Binding-site contacts:
Ligand atom O3 contacts residue ALA176 of chain 1.B at 4.1 Å.
Ligand atom C4 contacts residue GLU181 of chain 1.B at 3.6 Å.
Ligand atom C6 contacts residue PHE232 of chain 1.B at 4.1 Å (hydrophobic).
Ligand atom C6 contacts residue GLU181 of chain 1.B at 3.3 Å.
Ligand atom O5 contacts residue PHE232 of chain 1.B at 3.4 Å.
Ligand atom C2 contacts residue TRP225 of chain 1.B at 3.6 Å (hydrophobic).
Ligand atom O1 contacts residue GLY218 of chain 1.B at 4.3 Å.
Ligand atom O6 contacts residue VAL247 of chain 1.B at 3.2 Å.
Ligand atom O3 contacts residue PHE125 of chain 1.B at 3.5 Å.
Ligand atom O2 contacts residue VAL219 of chain 1.B at 3.7 Å.
Ligand atom O1 contacts residue HIS224 of chain 1.B at 3.0 Å (h-bond).
Ligand atom O1 contacts residue TRP225 of chain 1.B at 4.3 Å.
Ligand atom C1 contacts residue HIS224 of chain 1.B at 4.1 Å.
Ligand atom O3 contacts residue GLU181 of chain 1.B at 3.8 Å.
Ligand atom C1 contacts residue TYR187 of chain 1.B at 3.5 Å (hydrophobic).
Ligand atom O5 contacts residue VAL184 of chain 1.B at 4.0 Å.
Ligand atom C4 contacts residue GLN175 of chain 1.B at 3.2 Å.
Ligand atom O1 contacts residue SER174 of chain 1.B at 4.2 Å.
Ligand atom C5 contacts residue GLU181 of chain 1.B at 2.8 Å.
Ligand atom O4 contacts residue GLN175 of chain 1.B at 2.8 Å (h-bond).
Ligand atom O2 contacts residue GLN175 of chain 1.B at 3.6 Å.
Ligand atom O2 contacts residue GLY218 of chain 1.B at 3.2 Å (h-bond).
Ligand atom O3 contacts residue TYR187 of chain 1.B at 4.2 Å.
Ligand atom O4 contacts residue GLU181 of chain 1.B at 2.6 Å (salt-bridge).
Ligand atom O4 contacts residue ARG179 of chain 1.B at 3.6 Å.
Ligand atom O6 contacts residue GLN175 of chain 1.B at 4.1 Å.
Ligand atom O4 contacts residue ALA176 of chain 1.B at 4.1 Å.
Ligand atom O1 contacts residue TYR187 of chain 1.B at 3.6 Å.
Ligand atom C1 contacts residue PHE125 of chain 1.B at 4.4 Å (hydrophobic).
Ligand atom C5 contacts residue PHE232 of chain 1.B at 4.2 Å (hydrophobic).
Ligand atom O5 contacts residue GLU181 of chain 1.B at 2.8 Å (salt-bridge).
Ligand atom C3 contacts residue GLN175 of chain 1.B at 4.4 Å.
Ligand atom C1 contacts residue SER174 of chain 1.B at 3.8 Å.
Ligand atom C3 contacts residue GLU181 of chain 1.B at 4.4 Å.
Ligand atom C5 contacts residue GLN175 of chain 1.B at 4.0 Å.
Ligand atom O6 contacts residue TRP225 of chain 1.B at 3.8 Å.
Ligand atom O3 contacts residue VAL184 of chain 1.B at 4.2 Å.
Ligand atom O6 contacts residue VAL219 of chain 1.B at 4.1 Å.
Ligand atom C3 contacts residue TRP225 of chain 1.B at 4.2 Å (hydrophobic).
Ligand atom O2 contacts residue TRP225 of chain 1.B at 3.5 Å (h-bond).

This small molecule binds to this protein.
Small molecule (SMILES): OC[C@@H](O)[C@@H](O)[C@H](O)[C@@H](O)CO

Sequence of chain 1.B:
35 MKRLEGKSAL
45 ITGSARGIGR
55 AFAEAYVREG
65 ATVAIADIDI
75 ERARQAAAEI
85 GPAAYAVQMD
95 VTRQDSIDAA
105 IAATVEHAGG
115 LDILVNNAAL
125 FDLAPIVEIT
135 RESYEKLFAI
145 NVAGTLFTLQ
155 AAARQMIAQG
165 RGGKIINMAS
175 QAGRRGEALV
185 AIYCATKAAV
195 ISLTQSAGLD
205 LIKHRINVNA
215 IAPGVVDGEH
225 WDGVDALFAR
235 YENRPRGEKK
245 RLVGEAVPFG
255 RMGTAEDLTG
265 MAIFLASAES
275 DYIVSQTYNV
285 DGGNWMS